This protein binds this small molecule.
Small molecule (SMILES): O/N=C/c1cccc[n+]1CCCCCCC[n+]1ccccc1/C=N/O

Binding-site contacts:
Ligand atom C14 contacts residue TYR121 of chain 1.A at 3.6 Å (hydrophobic).
Ligand atom C24 contacts residue SER200 of chain 1.A at 4.1 Å.
Ligand atom N20 contacts residue PHE330 of chain 1.A at 4.2 Å.
Ligand atom O28 contacts residue TYR121 of chain 1.A at 3.8 Å.
Ligand atom N27 contacts residue GLY119 of chain 1.A at 3.5 Å (h-bond).
Ligand atom O10 contacts residue TYR334 of chain 1.A at 3.9 Å.
Ligand atom O28 contacts residue GLY119 of chain 1.A at 3.3 Å (h-bond).
Ligand atom C24 contacts residue HIS440 of chain 1.A at 4.0 Å.
Ligand atom C5 contacts residue TYR121 of chain 1.A at 3.8 Å (hydrophobic).
Ligand atom N2 contacts residue TRP279 of chain 1.A at 4.1 Å.
Ligand atom C3 contacts residue TRP279 of chain 1.A at 3.5 Å (hydrophobic).
Ligand atom N27 contacts residue SER200 of chain 1.A at 3.8 Å.
Ligand atom C3 contacts residue TYR70 of chain 1.A at 4.1 Å (hydrophobic).
Ligand atom C17 contacts residue TYR121 of chain 1.A at 4.1 Å (hydrophobic).
Ligand atom C3 contacts residue TYR121 of chain 1.A at 3.9 Å (hydrophobic).
Ligand atom N27 contacts residue PHE331 of chain 1.A at 3.9 Å.
Ligand atom O28 contacts residue PHE290 of chain 1.A at 3.1 Å.
Ligand atom C26 contacts residue GLY118 of chain 1.A at 3.9 Å.
Ligand atom C23 contacts residue GLU199 of chain 1.A at 3.8 Å.
Ligand atom O28 contacts residue PHE331 of chain 1.A at 3.7 Å.
Ligand atom C24 contacts residue GLY118 of chain 1.A at 4.0 Å.
Ligand atom C21 contacts residue TRP84 of chain 1.A at 3.5 Å (hydrophobic).
Ligand atom O10 contacts residue GLY335 of chain 1.A at 3.1 Å.
Ligand atom C11 contacts residue PHE330 of chain 1.A at 3.3 Å (hydrophobic).
Ligand atom C22 contacts residue TRP84 of chain 1.A at 3.4 Å (hydrophobic).
Ligand atom C26 contacts residue TYR121 of chain 1.A at 4.0 Å (hydrophobic).
Ligand atom C4 contacts residue TYR70 of chain 1.A at 3.5 Å (hydrophobic).
Ligand atom C2 contacts residue TYR334 of chain 1.A at 4.0 Å (hydrophobic).
Ligand atom O10 contacts residue ILE287 of chain 1.A at 3.8 Å.
Ligand atom C1 contacts residue TYR121 of chain 1.A at 3.6 Å (hydrophobic).
Ligand atom O28 contacts residue GLY118 of chain 1.A at 3.9 Å.
Ligand atom C5 contacts residue PHE331 of chain 1.A at 4.1 Å (hydrophobic).
Ligand atom C21 contacts residue PHE330 of chain 1.A at 3.6 Å (hydrophobic).
Ligand atom C8 contacts residue PHE330 of chain 1.A at 4.0 Å (hydrophobic).
Ligand atom C8 contacts residue TYR334 of chain 1.A at 3.8 Å (hydrophobic).
Ligand atom N27 contacts residue GLY118 of chain 1.A at 3.8 Å.
Ligand atom C2 contacts residue TYR121 of chain 1.A at 3.4 Å (hydrophobic).
Ligand atom C5A contacts residue TRP279 of chain 1.A at 3.9 Å (hydrophobic).
Ligand atom C5A contacts residue TYR70 of chain 1.A at 3.9 Å (hydrophobic).
Ligand atom C4 contacts residue TRP279 of chain 1.A at 3.3 Å (hydrophobic).

Sequence of chain 1.A:
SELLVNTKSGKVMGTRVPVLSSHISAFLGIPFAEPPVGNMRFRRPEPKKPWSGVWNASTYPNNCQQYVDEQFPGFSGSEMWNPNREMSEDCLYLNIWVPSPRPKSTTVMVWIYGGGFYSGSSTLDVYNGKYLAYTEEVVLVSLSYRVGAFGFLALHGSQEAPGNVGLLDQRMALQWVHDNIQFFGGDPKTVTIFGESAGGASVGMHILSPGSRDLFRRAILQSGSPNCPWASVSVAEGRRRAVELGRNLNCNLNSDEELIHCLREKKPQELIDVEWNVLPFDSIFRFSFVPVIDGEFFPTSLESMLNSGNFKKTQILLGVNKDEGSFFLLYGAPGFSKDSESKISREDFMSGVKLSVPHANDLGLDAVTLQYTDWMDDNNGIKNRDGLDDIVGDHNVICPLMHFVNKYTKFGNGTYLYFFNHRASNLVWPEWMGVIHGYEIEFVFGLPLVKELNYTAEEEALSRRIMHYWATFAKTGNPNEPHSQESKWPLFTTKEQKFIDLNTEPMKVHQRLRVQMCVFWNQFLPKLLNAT